Sequence of chain 2.A:
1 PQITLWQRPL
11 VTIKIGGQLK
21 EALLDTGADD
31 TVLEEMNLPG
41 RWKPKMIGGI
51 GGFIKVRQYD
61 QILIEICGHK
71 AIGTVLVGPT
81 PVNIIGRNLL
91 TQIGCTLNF

Sequence of chain 1.A:
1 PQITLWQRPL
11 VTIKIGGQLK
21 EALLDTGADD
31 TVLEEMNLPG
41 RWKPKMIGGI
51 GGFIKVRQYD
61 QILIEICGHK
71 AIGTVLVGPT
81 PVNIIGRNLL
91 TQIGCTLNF

Binding-site contacts:
Ligand atom NBF contacts residue JDY1 of chain 2.E at 2.0 Å.
Ligand atom CAG contacts residue JDY1 of chain 2.E at 1.1 Å.
Ligand atom CAP contacts residue JDY1 of chain 2.E at 1.3 Å.
Ligand atom CBJ contacts residue JDY1 of chain 2.E at 1.4 Å.
Ligand atom CAL contacts residue JDY1 of chain 2.E at 0.8 Å.
Ligand atom CAX contacts residue JDY1 of chain 2.E at 0.1 Å.
Ligand atom CAW contacts residue JDY1 of chain 2.E at 1.0 Å.
Ligand atom OAV contacts residue JDY1 of chain 2.E at 0.8 Å (h-bond).
Ligand atom NBE contacts residue JDY1 of chain 2.E at 0.1 Å (h-bond).
Ligand atom SAR contacts residue JDY1 of chain 2.E at 0.6 Å (h-bond).
Ligand atom CAZ contacts residue JDY1 of chain 2.E at 0.4 Å.
Ligand atom CBH contacts residue JDY1 of chain 2.E at 0.4 Å.
Ligand atom OAU contacts residue JDY1 of chain 2.E at 1.7 Å (h-bond).
Ligand atom CBD contacts residue JDY1 of chain 2.E at 0.9 Å.
Ligand atom CAY contacts residue JDY1 of chain 2.E at 1.1 Å.
Ligand atom NAN contacts residue JDY1 of chain 2.E at 0.5 Å (h-bond).
Ligand atom CAA contacts residue JDY1 of chain 2.E at 0.9 Å.
Ligand atom CBA contacts residue JDY1 of chain 2.E at 0.9 Å.
Ligand atom CAH contacts residue JDY1 of chain 2.E at 1.5 Å.
Ligand atom OAM contacts residue JDY1 of chain 2.E at 0.6 Å (h-bond).
Ligand atom CAJ contacts residue JDY1 of chain 2.E at 0.4 Å.
Ligand atom CAS contacts residue JDY1 of chain 2.E at 0.6 Å.
Ligand atom CAD contacts residue JDY1 of chain 2.E at 1.4 Å.
Ligand atom SBC contacts residue JDY1 of chain 2.E at 0.1 Å.
Ligand atom CBI contacts residue JDY1 of chain 2.E at 0.4 Å.
Ligand atom CBL contacts residue JDY1 of chain 2.E at 2.0 Å.
Ligand atom CBU contacts residue JDY1 of chain 2.E at 0.6 Å.
Ligand atom CAF contacts residue JDY1 of chain 2.E at 0.1 Å.
Ligand atom CAO contacts residue JDY1 of chain 2.E at 1.3 Å.
Ligand atom NAQ contacts residue JDY1 of chain 2.E at 0.5 Å (h-bond).
Ligand atom CBB contacts residue JDY1 of chain 2.E at 1.6 Å.
Ligand atom OAK contacts residue JDY1 of chain 2.E at 0.6 Å.
Ligand atom CBR contacts residue JDY1 of chain 2.E at 1.2 Å.
Ligand atom CBT contacts residue JDY1 of chain 2.E at 0.4 Å.
Ligand atom OBQ contacts residue JDY1 of chain 2.E at 0.7 Å (h-bond).
Ligand atom CBM contacts residue JDY1 of chain 2.E at 0.6 Å.
Ligand atom OAI contacts residue JDY1 of chain 2.E at 0.1 Å (h-bond).
Ligand atom CAT contacts residue JDY1 of chain 2.E at 0.1 Å.
Ligand atom CBS contacts residue JDY1 of chain 2.E at 0.4 Å.
Ligand atom CAE contacts residue JDY1 of chain 2.E at 0.1 Å.

This small molecule binds to this protein.
Small molecule (SMILES): CC(C)CN(C[C@@H](O)[C@H](Cc1cccc(F)c1)NC(=O)O[C@H]1[C@H]2CO[C@H]3OC[C@@H]1[C@H]3C2)S(=O)(=O)c1ccc2nc(NC3CC3)sc2c1